Sequence of chain 2.B:
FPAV

The protein below binds the small molecule below.
Small molecule (SMILES): NC1CCC(Nc2ccc(Cl)cc2)(C(=O)N2CCC(CNC(=O)CCl)CC2)CC1

Binding-site contacts:
Ligand atom C17 contacts residue ARG46 of chain 2.A at 3.6 Å.
Ligand atom C15 contacts residue ASN47 of chain 2.A at 4.0 Å.
Ligand atom C19 contacts residue ASN47 of chain 2.A at 3.6 Å.
Ligand atom CL1 contacts residue GLY176 of chain 2.A at 4.0 Å.
Ligand atom C10 contacts residue VAL5 of chain 2.B at 3.6 Å (hydrophobic).
Ligand atom O2 contacts residue ASN47 of chain 2.A at 3.1 Å (h-bond).
Ligand atom CL1 contacts residue ILE173 of chain 2.A at 3.5 Å.
Ligand atom C14 contacts residue ASN47 of chain 2.A at 4.0 Å.
Ligand atom C7 contacts residue VAL5 of chain 2.B at 3.8 Å (hydrophobic).
Ligand atom C16 contacts residue CYS43 of chain 2.A at 2.9 Å (hydrophobic).
Ligand atom C6 contacts residue ILE224 of chain 2.A at 4.1 Å (hydrophobic).
Ligand atom C8 contacts residue VAL5 of chain 2.B at 3.9 Å (hydrophobic).
Ligand atom C16 contacts residue ILE173 of chain 2.A at 3.9 Å (hydrophobic).
Ligand atom C17 contacts residue ASN47 of chain 2.A at 3.5 Å.
Ligand atom C20 contacts residue VAL5 of chain 2.B at 3.8 Å (hydrophobic).
Ligand atom C9 contacts residue VAL5 of chain 2.B at 4.0 Å (hydrophobic).
Ligand atom C9 contacts residue PHE124 of chain 2.A at 3.9 Å (hydrophobic).
Ligand atom O2 contacts residue PHE124 of chain 2.A at 3.4 Å.
Ligand atom C13 contacts residue PRO172 of chain 2.A at 3.6 Å (hydrophobic).
Ligand atom C17 contacts residue CYS43 of chain 2.A at 1.8 Å (hydrophobic).
Ligand atom O2 contacts residue CYS43 of chain 2.A at 3.9 Å.
Ligand atom C8 contacts residue LYS127 of chain 2.A at 4.1 Å.
Ligand atom C18 contacts residue ASN47 of chain 2.A at 2.9 Å.
Ligand atom N4 contacts residue CYS43 of chain 2.A at 3.4 Å (h-bond).
Ligand atom O2 contacts residue ILE173 of chain 2.A at 3.5 Å.
Ligand atom C16 contacts residue ASN47 of chain 2.A at 3.1 Å.
Ligand atom CL1 contacts residue LEU177 of chain 2.A at 4.1 Å.
Ligand atom N1 contacts residue LEU223 of chain 2.A at 4.0 Å.
Ligand atom C15 contacts residue ILE173 of chain 2.A at 3.9 Å (hydrophobic).
Ligand atom C6 contacts residue VAL5 of chain 2.B at 4.0 Å (hydrophobic).
Ligand atom C7 contacts residue GLY176 of chain 2.A at 4.2 Å.
Ligand atom O1 contacts residue ILE224 of chain 2.A at 3.7 Å.
Ligand atom C21 contacts residue LEU223 of chain 2.A at 3.6 Å (hydrophobic).
Ligand atom C8 contacts residue PRO172 of chain 2.A at 4.2 Å (hydrophobic).
Ligand atom N4 contacts residue ASN47 of chain 2.A at 3.5 Å (h-bond).
Ligand atom CL1 contacts residue PRO172 of chain 2.A at 4.0 Å.
Ligand atom C9 contacts residue LYS127 of chain 2.A at 4.1 Å.
Ligand atom C7 contacts residue PRO172 of chain 2.A at 3.4 Å (hydrophobic).
Ligand atom C5 contacts residue VAL5 of chain 2.B at 4.2 Å (hydrophobic).
Ligand atom CL1 contacts residue LYS127 of chain 2.A at 3.3 Å.

Sequence of chain 2.A:
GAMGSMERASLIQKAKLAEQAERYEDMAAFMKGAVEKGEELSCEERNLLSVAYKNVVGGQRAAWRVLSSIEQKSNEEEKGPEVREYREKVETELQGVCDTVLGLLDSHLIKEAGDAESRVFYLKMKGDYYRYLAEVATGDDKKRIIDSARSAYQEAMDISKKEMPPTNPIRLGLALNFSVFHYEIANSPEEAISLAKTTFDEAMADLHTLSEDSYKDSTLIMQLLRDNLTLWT